Sequence of chain 1.C:
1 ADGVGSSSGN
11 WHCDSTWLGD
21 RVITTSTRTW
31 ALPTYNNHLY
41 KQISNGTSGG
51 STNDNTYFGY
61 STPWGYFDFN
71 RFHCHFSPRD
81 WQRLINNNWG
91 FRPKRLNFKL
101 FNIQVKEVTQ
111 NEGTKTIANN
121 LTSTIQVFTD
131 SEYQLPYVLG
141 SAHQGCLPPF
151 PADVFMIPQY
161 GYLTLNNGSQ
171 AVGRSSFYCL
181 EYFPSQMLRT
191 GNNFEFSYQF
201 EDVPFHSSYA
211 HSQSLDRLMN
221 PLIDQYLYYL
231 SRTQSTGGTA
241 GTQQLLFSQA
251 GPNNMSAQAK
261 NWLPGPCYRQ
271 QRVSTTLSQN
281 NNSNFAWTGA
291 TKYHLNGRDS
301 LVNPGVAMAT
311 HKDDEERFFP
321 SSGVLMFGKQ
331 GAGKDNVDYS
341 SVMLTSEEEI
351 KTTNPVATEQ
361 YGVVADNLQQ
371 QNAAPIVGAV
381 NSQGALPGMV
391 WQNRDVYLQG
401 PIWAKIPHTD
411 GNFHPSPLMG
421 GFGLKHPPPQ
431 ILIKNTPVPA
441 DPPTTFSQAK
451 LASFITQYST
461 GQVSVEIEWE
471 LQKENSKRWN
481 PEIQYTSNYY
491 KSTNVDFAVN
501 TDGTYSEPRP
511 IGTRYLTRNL

Sequence of chain 1.M:
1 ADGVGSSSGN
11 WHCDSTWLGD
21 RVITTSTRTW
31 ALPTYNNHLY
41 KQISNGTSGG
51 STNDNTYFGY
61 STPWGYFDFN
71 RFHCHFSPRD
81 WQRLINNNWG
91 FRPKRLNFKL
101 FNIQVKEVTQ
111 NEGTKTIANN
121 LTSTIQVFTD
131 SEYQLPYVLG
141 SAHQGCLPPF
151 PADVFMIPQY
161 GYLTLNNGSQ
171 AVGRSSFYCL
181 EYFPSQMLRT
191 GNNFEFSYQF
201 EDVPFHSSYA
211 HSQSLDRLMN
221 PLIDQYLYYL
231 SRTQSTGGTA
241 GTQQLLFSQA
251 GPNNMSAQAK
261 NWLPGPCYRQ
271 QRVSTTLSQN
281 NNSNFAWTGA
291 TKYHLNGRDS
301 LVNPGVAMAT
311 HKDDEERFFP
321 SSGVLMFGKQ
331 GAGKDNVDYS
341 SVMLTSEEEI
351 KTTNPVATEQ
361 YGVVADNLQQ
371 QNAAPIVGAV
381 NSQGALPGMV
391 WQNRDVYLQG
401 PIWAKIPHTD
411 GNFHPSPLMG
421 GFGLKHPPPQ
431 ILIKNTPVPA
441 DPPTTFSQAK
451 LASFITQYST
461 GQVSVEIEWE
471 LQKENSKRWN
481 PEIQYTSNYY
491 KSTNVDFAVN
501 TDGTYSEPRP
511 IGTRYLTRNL

Binding-site contacts:
Ligand atom C6 contacts residue TRP287 of chain 1.C at 3.8 Å (hydrophobic).
Ligand atom O3 contacts residue ASN254 of chain 1.M at 3.8 Å.
Ligand atom O1 contacts residue TRP287 of chain 1.C at 3.0 Å (h-bond).
Ligand atom O2 contacts residue ASN254 of chain 1.M at 4.0 Å.
Ligand atom C1 contacts residue TRP287 of chain 1.C at 3.8 Å (hydrophobic).
Ligand atom O2 contacts residue SER256 of chain 1.M at 4.0 Å.
Ligand atom C2 contacts residue TRP287 of chain 1.C at 3.8 Å (hydrophobic).
Ligand atom C3 contacts residue ASN254 of chain 1.M at 4.1 Å.
Ligand atom O2 contacts residue THR52 of chain 1.C at 4.4 Å.
Ligand atom O3 contacts residue ALA257 of chain 1.M at 4.5 Å.
Ligand atom O3 contacts residue TRP287 of chain 1.C at 3.8 Å.
Ligand atom C5 contacts residue TRP287 of chain 1.C at 3.9 Å (hydrophobic).
Ligand atom C3 contacts residue TRP287 of chain 1.C at 4.3 Å (hydrophobic).
Ligand atom O5 contacts residue TRP287 of chain 1.C at 3.3 Å.
Ligand atom O4 contacts residue TRP287 of chain 1.C at 2.1 Å.
Ligand atom C4 contacts residue TRP287 of chain 1.C at 3.4 Å (hydrophobic).
Ligand atom O2 contacts residue ASN55 of chain 1.C at 3.5 Å (h-bond).

The protein below binds the small molecule below.
Small molecule (SMILES): OC[C@H]1O[C@@H](O)[C@H](O)[C@@H](O)[C@H]1O